Sequence of chain 25.A:
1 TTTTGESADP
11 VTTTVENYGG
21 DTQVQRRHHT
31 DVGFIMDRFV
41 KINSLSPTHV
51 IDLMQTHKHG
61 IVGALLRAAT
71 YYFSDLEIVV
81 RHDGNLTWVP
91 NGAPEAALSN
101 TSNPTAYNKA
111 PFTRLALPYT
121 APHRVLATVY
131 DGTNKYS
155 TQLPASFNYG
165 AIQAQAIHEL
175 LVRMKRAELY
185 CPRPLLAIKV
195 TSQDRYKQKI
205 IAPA

Sequence of chain 25.B:
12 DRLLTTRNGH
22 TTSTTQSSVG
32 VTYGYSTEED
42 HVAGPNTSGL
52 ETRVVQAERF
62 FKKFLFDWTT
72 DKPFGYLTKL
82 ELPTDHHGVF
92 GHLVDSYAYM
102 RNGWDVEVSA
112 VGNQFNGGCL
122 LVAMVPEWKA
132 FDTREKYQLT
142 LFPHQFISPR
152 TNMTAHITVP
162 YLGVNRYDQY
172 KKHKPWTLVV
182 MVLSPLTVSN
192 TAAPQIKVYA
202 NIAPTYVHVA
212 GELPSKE

The protein below binds the small molecule below.
Small molecule (SMILES): O=C(O)[C@@H]1O[C@@H](O[C@H]2[C@H](O)[C@@H](NS(=O)(=O)O)[C@@H](O)O[C@@H]2COS(=O)(=O)O)[C@H](OS(=O)(=O)O)[C@@H](O)[C@@H]1O[C@H]1O[C@H](COS(=O)(=O)O)[C@@H](O)[C@H](O)[C@H]1NS(=O)(=O)O

Binding-site contacts:
Ligand atom N2 contacts residue ARG56 of chain 24.C at 3.9 Å.
Ligand atom O6 contacts residue ARG135 of chain 25.B at 3.6 Å.
Ligand atom O6S contacts residue ARG56 of chain 24.C at 3.7 Å.
Ligand atom C5 contacts residue ARG135 of chain 25.B at 4.1 Å.
Ligand atom C4 contacts residue LYS193 of chain 25.A at 3.4 Å.
Ligand atom S1 contacts residue ASP59 of chain 24.C at 3.7 Å.
Ligand atom O3 contacts residue ASP59 of chain 24.C at 4.0 Å.
Ligand atom C2 contacts residue LYS193 of chain 25.A at 3.6 Å.
Ligand atom O4 contacts residue THR195 of chain 25.A at 3.7 Å.
Ligand atom O1S contacts residue ASP58 of chain 24.C at 4.1 Å.
Ligand atom O2S contacts residue ARG56 of chain 24.C at 4.1 Å.
Ligand atom O6S contacts residue ARG135 of chain 25.B at 3.7 Å.
Ligand atom C6 contacts residue ARG135 of chain 25.B at 3.8 Å.
Ligand atom C5 contacts residue THR134 of chain 25.B at 3.9 Å.
Ligand atom O5S contacts residue ASN88 of chain 24.C at 3.0 Å (h-bond).
Ligand atom O2S contacts residue ASP58 of chain 24.C at 2.3 Å (salt-bridge).
Ligand atom S2 contacts residue ARG135 of chain 25.B at 4.0 Å.
Ligand atom C3 contacts residue ARG56 of chain 24.C at 3.9 Å.
Ligand atom O6B contacts residue LYS193 of chain 25.A at 4.1 Å.
Ligand atom S1 contacts residue ASP58 of chain 24.C at 3.7 Å.
Ligand atom C6 contacts residue THR134 of chain 25.B at 3.5 Å.
Ligand atom O3S contacts residue LYS193 of chain 25.A at 3.1 Å (salt-bridge).
Ligand atom O5 contacts residue LYS193 of chain 25.A at 3.6 Å.
Ligand atom O3 contacts residue LYS193 of chain 25.A at 2.8 Å (salt-bridge).
Ligand atom O5S contacts residue ARG135 of chain 25.B at 3.6 Å.
Ligand atom O6 contacts residue LYS193 of chain 25.A at 3.5 Å.
Ligand atom O1 contacts residue ASP133 of chain 25.B at 4.1 Å.
Ligand atom O6S contacts residue LYS193 of chain 25.A at 3.4 Å.
Ligand atom S2 contacts residue ARG56 of chain 24.C at 3.4 Å (salt-bridge).
Ligand atom O3 contacts residue ARG56 of chain 24.C at 3.9 Å.
Ligand atom O1S contacts residue ASP59 of chain 24.C at 3.0 Å.
Ligand atom C3 contacts residue LYS193 of chain 25.A at 3.6 Å.
Ligand atom C1 contacts residue ASP133 of chain 25.B at 4.0 Å.
Ligand atom O2S contacts residue ASP59 of chain 24.C at 3.2 Å.
Ligand atom O6S contacts residue ASN88 of chain 24.C at 3.9 Å.
Ligand atom O5S contacts residue ARG56 of chain 24.C at 3.6 Å (salt-bridge).
Ligand atom O5 contacts residue ARG135 of chain 25.B at 3.2 Å.
Ligand atom O3S contacts residue THR134 of chain 25.B at 3.3 Å (h-bond).
Ligand atom S2 contacts residue ASN88 of chain 24.C at 4.0 Å.
Ligand atom O4S contacts residue ARG56 of chain 24.C at 2.5 Å (salt-bridge).

Sequence of chain 24.C:
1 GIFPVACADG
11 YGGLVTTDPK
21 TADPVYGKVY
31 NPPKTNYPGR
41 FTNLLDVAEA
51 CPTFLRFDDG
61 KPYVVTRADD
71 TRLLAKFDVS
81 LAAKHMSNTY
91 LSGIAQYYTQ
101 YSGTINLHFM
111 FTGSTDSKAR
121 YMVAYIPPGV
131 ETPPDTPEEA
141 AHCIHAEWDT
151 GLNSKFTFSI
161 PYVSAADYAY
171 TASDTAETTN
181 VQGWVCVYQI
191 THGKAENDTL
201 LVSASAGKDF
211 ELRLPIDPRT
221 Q